Binding-site contacts:
Ligand atom C2 contacts residue ASN349 of chain 1.B at 2.8 Å.
Ligand atom O5 contacts residue ASN349 of chain 1.B at 2.4 Å (h-bond).
Ligand atom C5 contacts residue ASN349 of chain 1.B at 3.4 Å.
Ligand atom C7 contacts residue SER348 of chain 1.B at 4.3 Å.
Ligand atom C4 contacts residue ASN349 of chain 1.B at 4.3 Å.
Ligand atom C1 contacts residue ALA347 of chain 1.B at 4.2 Å (hydrophobic).
Ligand atom C6 contacts residue LEU231 of chain 1.B at 4.4 Å (hydrophobic).
Ligand atom C8 contacts residue SER348 of chain 1.B at 3.9 Å.
Ligand atom N2 contacts residue ASN349 of chain 1.B at 3.2 Å (h-bond).
Ligand atom N2 contacts residue ALA347 of chain 1.B at 3.0 Å (h-bond).
Ligand atom C3 contacts residue ASN349 of chain 1.B at 4.0 Å.
Ligand atom C7 contacts residue ALA347 of chain 1.B at 3.6 Å (hydrophobic).
Ligand atom C7 contacts residue ASN349 of chain 1.B at 3.7 Å.
Ligand atom N2 contacts residue SER348 of chain 1.B at 4.5 Å.
Ligand atom O7 contacts residue ASN349 of chain 1.B at 3.7 Å.
Ligand atom C8 contacts residue ALA347 of chain 1.B at 3.4 Å (hydrophobic).
Ligand atom C6 contacts residue ASN349 of chain 1.B at 3.8 Å.
Ligand atom C2 contacts residue ALA347 of chain 1.B at 4.0 Å (hydrophobic).
Ligand atom O6 contacts residue LEU231 of chain 1.B at 4.0 Å.
Ligand atom C1 contacts residue ASN349 of chain 1.B at 1.4 Å.

This small molecule binds to this protein.
Small molecule (SMILES): CC(=O)N[C@@H]1[C@@H](O)[C@H](O)[C@@H](CO)O[C@H]1O

Sequence of chain 1.B:
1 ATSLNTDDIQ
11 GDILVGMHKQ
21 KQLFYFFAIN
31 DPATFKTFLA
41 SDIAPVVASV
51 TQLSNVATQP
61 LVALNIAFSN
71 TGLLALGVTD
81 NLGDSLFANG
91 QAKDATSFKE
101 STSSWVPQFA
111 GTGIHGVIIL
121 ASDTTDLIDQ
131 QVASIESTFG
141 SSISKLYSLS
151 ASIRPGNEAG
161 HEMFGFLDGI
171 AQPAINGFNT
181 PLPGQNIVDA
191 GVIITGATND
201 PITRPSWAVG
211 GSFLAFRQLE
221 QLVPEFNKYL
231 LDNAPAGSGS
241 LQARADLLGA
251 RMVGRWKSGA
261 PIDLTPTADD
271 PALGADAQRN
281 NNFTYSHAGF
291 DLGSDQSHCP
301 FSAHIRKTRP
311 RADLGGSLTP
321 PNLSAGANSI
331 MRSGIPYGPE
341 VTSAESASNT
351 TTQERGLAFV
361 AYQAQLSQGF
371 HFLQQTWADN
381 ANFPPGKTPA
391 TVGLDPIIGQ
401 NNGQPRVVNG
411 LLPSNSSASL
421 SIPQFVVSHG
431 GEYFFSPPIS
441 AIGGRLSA